Binding-site contacts:
Ligand atom C2 contacts residue MET105 of chain 2.A at 3.6 Å (hydrophobic).
Ligand atom C contacts residue ASN106 of chain 2.A at 3.2 Å.
Ligand atom C1 contacts residue LEU109 of chain 2.A at 3.7 Å (hydrophobic).
Ligand atom F contacts residue SO41 of chain 2.D at 3.8 Å.
Ligand atom F contacts residue GLU134 of chain 8.A at 3.4 Å.
Ligand atom C6 contacts residue LEU73 of chain 2.A at 3.7 Å (hydrophobic).
Ligand atom O contacts residue LEU109 of chain 2.A at 3.8 Å.
Ligand atom F2 contacts residue HIS138 of chain 8.A at 3.3 Å.
Ligand atom C1 contacts residue LEU102 of chain 2.A at 3.7 Å (hydrophobic).
Ligand atom C contacts residue LEU73 of chain 2.A at 3.6 Å (hydrophobic).
Ligand atom C5 contacts residue MET74 of chain 2.A at 3.9 Å (hydrophobic).
Ligand atom C4 contacts residue GLU134 of chain 8.A at 3.7 Å.
Ligand atom N1 contacts residue LEU73 of chain 2.A at 3.8 Å.
Ligand atom C7 contacts residue HIS138 of chain 8.A at 3.8 Å.
Ligand atom C3 contacts residue GLU134 of chain 8.A at 4.0 Å.
Ligand atom C contacts residue MET74 of chain 2.A at 3.9 Å (hydrophobic).
Ligand atom F2 contacts residue MET74 of chain 2.A at 3.9 Å.
Ligand atom O contacts residue LEU73 of chain 2.A at 3.5 Å.
Ligand atom O contacts residue ASN106 of chain 2.A at 2.6 Å (h-bond).
Ligand atom F2 contacts residue LEU73 of chain 2.A at 3.8 Å.
Ligand atom C1 contacts residue ASN106 of chain 2.A at 3.1 Å.
Ligand atom C3 contacts residue VAL135 of chain 8.A at 3.9 Å (hydrophobic).
Ligand atom F2 contacts residue ASP72 of chain 2.A at 2.9 Å.
Ligand atom F1 contacts residue PHE70 of chain 2.A at 3.9 Å.
Ligand atom C contacts residue LEU109 of chain 2.A at 4.1 Å (hydrophobic).
Ligand atom F1 contacts residue ALA37 of chain 2.A at 4.0 Å.
Ligand atom C2 contacts residue LEU102 of chain 2.A at 3.4 Å (hydrophobic).
Ligand atom O contacts residue ALA75 of chain 2.A at 3.2 Å (h-bond).
Ligand atom C2 contacts residue VAL135 of chain 8.A at 3.6 Å (hydrophobic).
Ligand atom N1 contacts residue MET74 of chain 2.A at 2.9 Å (h-bond).
Ligand atom C7 contacts residue ASP72 of chain 2.A at 4.0 Å.
Ligand atom C3 contacts residue LEU102 of chain 2.A at 3.7 Å (hydrophobic).
Ligand atom F contacts residue HIS138 of chain 8.A at 3.1 Å.
Ligand atom O contacts residue MET74 of chain 2.A at 3.3 Å.
Ligand atom C1 contacts residue VAL135 of chain 8.A at 4.1 Å (hydrophobic).
Ligand atom C5 contacts residue GLU134 of chain 8.A at 3.9 Å.
Ligand atom N contacts residue GLU134 of chain 8.A at 2.8 Å (salt-bridge).
Ligand atom C6 contacts residue MET74 of chain 2.A at 3.8 Å (hydrophobic).
Ligand atom F1 contacts residue MET74 of chain 2.A at 3.7 Å.
Ligand atom C1 contacts residue MET105 of chain 2.A at 3.8 Å (hydrophobic).

Sequence of chain 8.A:
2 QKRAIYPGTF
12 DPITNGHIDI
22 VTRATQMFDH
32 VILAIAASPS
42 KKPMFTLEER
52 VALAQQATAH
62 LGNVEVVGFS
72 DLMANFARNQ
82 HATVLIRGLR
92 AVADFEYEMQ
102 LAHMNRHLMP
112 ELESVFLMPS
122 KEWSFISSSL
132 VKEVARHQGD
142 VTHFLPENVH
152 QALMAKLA

Sequence of chain 2.A:
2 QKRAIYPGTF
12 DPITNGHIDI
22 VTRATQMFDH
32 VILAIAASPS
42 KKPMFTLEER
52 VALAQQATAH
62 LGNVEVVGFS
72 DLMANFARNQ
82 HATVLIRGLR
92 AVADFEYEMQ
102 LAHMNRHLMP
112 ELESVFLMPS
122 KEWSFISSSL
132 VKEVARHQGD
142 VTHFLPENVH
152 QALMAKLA

The small molecule below binds the protein below.
Small molecule (SMILES): Oc1cccc2nc(C(F)(F)F)[nH]c12